Binding-site contacts:
Ligand atom O7 contacts residue ASN72 of chain 11.G at 3.3 Å (h-bond).
Ligand atom C1 contacts residue ALA79 of chain 11.G at 4.3 Å (hydrophobic).
Ligand atom C3 contacts residue ASN72 of chain 11.G at 4.0 Å.
Ligand atom C4 contacts residue ASN72 of chain 11.G at 4.3 Å.
Ligand atom C6 contacts residue THR74 of chain 11.G at 3.7 Å.
Ligand atom C1 contacts residue ASN72 of chain 11.G at 1.5 Å.
Ligand atom O5 contacts residue ASN72 of chain 11.G at 2.4 Å (h-bond).
Ligand atom O7 contacts residue GLN81 of chain 11.G at 3.9 Å.
Ligand atom C5 contacts residue THR74 of chain 11.G at 3.9 Å.
Ligand atom C7 contacts residue GLN81 of chain 11.G at 3.8 Å.
Ligand atom N2 contacts residue GLN81 of chain 11.G at 4.3 Å.
Ligand atom N2 contacts residue ASN72 of chain 11.G at 3.2 Å (h-bond).
Ligand atom C8 contacts residue GLN81 of chain 11.G at 3.2 Å.
Ligand atom C7 contacts residue ASN72 of chain 11.G at 3.5 Å.
Ligand atom O5 contacts residue THR74 of chain 11.G at 4.0 Å.
Ligand atom C5 contacts residue ASN72 of chain 11.G at 3.7 Å.
Ligand atom C2 contacts residue ASN72 of chain 11.G at 2.6 Å.

This small molecule binds to this protein.
Small molecule (SMILES): CC(=O)N[C@@H]1[C@@H](O)[C@H](O)[C@@H](CO)O[C@H]1O

Sequence of chain 11.G:
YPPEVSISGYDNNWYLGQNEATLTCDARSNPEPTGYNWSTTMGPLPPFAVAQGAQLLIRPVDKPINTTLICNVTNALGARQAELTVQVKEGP